Sequence of chain 1.A:
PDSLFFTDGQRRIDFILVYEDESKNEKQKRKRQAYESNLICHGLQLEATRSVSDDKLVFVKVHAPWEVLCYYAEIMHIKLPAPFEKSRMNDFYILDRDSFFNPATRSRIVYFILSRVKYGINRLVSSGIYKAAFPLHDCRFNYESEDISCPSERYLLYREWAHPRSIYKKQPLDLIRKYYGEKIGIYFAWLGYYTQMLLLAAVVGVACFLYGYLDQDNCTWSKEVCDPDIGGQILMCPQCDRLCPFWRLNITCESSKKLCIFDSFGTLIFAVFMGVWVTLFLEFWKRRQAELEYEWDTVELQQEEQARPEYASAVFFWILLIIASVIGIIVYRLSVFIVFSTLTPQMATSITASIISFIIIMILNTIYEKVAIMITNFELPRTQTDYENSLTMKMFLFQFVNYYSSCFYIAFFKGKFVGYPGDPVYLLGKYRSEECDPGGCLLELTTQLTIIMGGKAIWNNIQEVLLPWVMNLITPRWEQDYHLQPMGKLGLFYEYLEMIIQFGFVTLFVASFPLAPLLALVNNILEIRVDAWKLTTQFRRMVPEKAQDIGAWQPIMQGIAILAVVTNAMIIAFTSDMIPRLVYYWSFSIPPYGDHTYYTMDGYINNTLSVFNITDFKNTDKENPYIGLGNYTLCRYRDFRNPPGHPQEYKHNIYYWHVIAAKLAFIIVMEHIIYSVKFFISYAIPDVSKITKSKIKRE

The protein below binds the small molecule below.
Small molecule (SMILES): CC(=O)N[C@@H]1[C@@H](O)[C@H](O)[C@@H](CO)O[C@H]1O

Binding-site contacts:
Ligand atom C2 contacts residue ASN311 of chain 1.A at 2.2 Å.
Ligand atom C6 contacts residue ARG309 of chain 1.A at 2.9 Å.
Ligand atom C7 contacts residue ILE312 of chain 1.A at 3.9 Å (hydrophobic).
Ligand atom O5 contacts residue ARG309 of chain 1.A at 3.7 Å.
Ligand atom C5 contacts residue ASN311 of chain 1.A at 3.3 Å.
Ligand atom C6 contacts residue PRO289 of chain 1.A at 3.6 Å (hydrophobic).
Ligand atom C1 contacts residue GLY293 of chain 1.A at 4.3 Å.
Ligand atom O5 contacts residue GLY293 of chain 1.A at 3.9 Å.
Ligand atom C1 contacts residue ASN311 of chain 1.A at 1.2 Å.
Ligand atom O5 contacts residue PRO289 of chain 1.A at 3.5 Å.
Ligand atom C7 contacts residue ASN311 of chain 1.A at 2.9 Å.
Ligand atom C3 contacts residue ASN311 of chain 1.A at 3.5 Å.
Ligand atom C4 contacts residue ASN311 of chain 1.A at 3.9 Å.
Ligand atom O7 contacts residue ILE312 of chain 1.A at 3.4 Å.
Ligand atom O5 contacts residue ASN311 of chain 1.A at 2.0 Å (h-bond).
Ligand atom C5 contacts residue ARG309 of chain 1.A at 3.1 Å.
Ligand atom O7 contacts residue ASN311 of chain 1.A at 2.5 Å (h-bond).
Ligand atom C4 contacts residue ARG309 of chain 1.A at 4.5 Å.
Ligand atom O6 contacts residue ARG309 of chain 1.A at 2.8 Å (salt-bridge).
Ligand atom C6 contacts residue ASN311 of chain 1.A at 4.4 Å.
Ligand atom C8 contacts residue ILE312 of chain 1.A at 3.2 Å (hydrophobic).
Ligand atom N2 contacts residue ASN311 of chain 1.A at 2.8 Å (h-bond).
Ligand atom C8 contacts residue ASN311 of chain 1.A at 3.2 Å.
Ligand atom C5 contacts residue PRO289 of chain 1.A at 4.2 Å (hydrophobic).